Binding-site contacts:
Ligand atom OXT contacts residue ARG665 of chain 1.A at 2.9 Å (salt-bridge).
Ligand atom O contacts residue MET849 of chain 1.A at 4.2 Å.
Ligand atom O contacts residue ARG665 of chain 1.A at 2.7 Å (salt-bridge).
Ligand atom CB contacts residue MET849 of chain 1.A at 4.2 Å (hydrophobic).
Ligand atom OD1 contacts residue GLN987 of chain 1.A at 4.5 Å.
Ligand atom CB contacts residue ASN988 of chain 1.A at 3.5 Å.
Ligand atom OD2 contacts residue ARG912 of chain 1.A at 2.7 Å (salt-bridge).
Ligand atom N contacts residue GLN697 of chain 1.A at 3.0 Å (h-bond).
Ligand atom CB contacts residue GLN697 of chain 1.A at 4.5 Å.
Ligand atom O contacts residue LEU905 of chain 1.A at 3.4 Å.
Ligand atom CG contacts residue GLN987 of chain 1.A at 4.4 Å.
Ligand atom CA contacts residue GLN697 of chain 1.A at 4.0 Å.
Ligand atom OXT contacts residue MET849 of chain 1.A at 3.6 Å.
Ligand atom C contacts residue ASN988 of chain 1.A at 4.0 Å.
Ligand atom OD2 contacts residue GLN987 of chain 1.A at 3.6 Å.
Ligand atom OD2 contacts residue ASN988 of chain 1.A at 4.1 Å.
Ligand atom OD2 contacts residue MET986 of chain 1.A at 4.1 Å.
Ligand atom OD2 contacts residue LYS853 of chain 1.A at 2.6 Å (salt-bridge).
Ligand atom C contacts residue LEU905 of chain 1.A at 4.4 Å (hydrophobic).
Ligand atom CG contacts residue LYS853 of chain 1.A at 3.5 Å.
Ligand atom CB contacts residue LEU905 of chain 1.A at 4.3 Å (hydrophobic).
Ligand atom CA contacts residue LEU905 of chain 1.A at 4.2 Å (hydrophobic).
Ligand atom CG contacts residue LEU905 of chain 1.A at 4.5 Å (hydrophobic).
Ligand atom CB contacts residue LYS853 of chain 1.A at 3.6 Å.
Ligand atom CG contacts residue GLN697 of chain 1.A at 3.9 Å.
Ligand atom OD1 contacts residue LEU905 of chain 1.A at 4.2 Å.
Ligand atom CG contacts residue ASN988 of chain 1.A at 4.0 Å.
Ligand atom CG contacts residue ARG912 of chain 1.A at 3.4 Å.
Ligand atom N contacts residue ARG665 of chain 1.A at 3.2 Å (salt-bridge).
Ligand atom O contacts residue PRO669 of chain 1.A at 4.1 Å.
Ligand atom C contacts residue MET849 of chain 1.A at 4.3 Å (hydrophobic).
Ligand atom OXT contacts residue ASN988 of chain 1.A at 3.0 Å (h-bond).
Ligand atom C contacts residue ARG665 of chain 1.A at 3.5 Å.
Ligand atom CA contacts residue ASN988 of chain 1.A at 3.6 Å.
Ligand atom OD1 contacts residue GLN697 of chain 1.A at 3.4 Å (h-bond).
Ligand atom N contacts residue ASN988 of chain 1.A at 2.8 Å (h-bond).
Ligand atom OD1 contacts residue ARG912 of chain 1.A at 2.7 Å (salt-bridge).
Ligand atom CA contacts residue ARG665 of chain 1.A at 4.2 Å.

The small molecule below binds the protein below.
Small molecule (SMILES): N[C@@H](CC(=O)O)C(=O)O

Sequence of chain 1.A:
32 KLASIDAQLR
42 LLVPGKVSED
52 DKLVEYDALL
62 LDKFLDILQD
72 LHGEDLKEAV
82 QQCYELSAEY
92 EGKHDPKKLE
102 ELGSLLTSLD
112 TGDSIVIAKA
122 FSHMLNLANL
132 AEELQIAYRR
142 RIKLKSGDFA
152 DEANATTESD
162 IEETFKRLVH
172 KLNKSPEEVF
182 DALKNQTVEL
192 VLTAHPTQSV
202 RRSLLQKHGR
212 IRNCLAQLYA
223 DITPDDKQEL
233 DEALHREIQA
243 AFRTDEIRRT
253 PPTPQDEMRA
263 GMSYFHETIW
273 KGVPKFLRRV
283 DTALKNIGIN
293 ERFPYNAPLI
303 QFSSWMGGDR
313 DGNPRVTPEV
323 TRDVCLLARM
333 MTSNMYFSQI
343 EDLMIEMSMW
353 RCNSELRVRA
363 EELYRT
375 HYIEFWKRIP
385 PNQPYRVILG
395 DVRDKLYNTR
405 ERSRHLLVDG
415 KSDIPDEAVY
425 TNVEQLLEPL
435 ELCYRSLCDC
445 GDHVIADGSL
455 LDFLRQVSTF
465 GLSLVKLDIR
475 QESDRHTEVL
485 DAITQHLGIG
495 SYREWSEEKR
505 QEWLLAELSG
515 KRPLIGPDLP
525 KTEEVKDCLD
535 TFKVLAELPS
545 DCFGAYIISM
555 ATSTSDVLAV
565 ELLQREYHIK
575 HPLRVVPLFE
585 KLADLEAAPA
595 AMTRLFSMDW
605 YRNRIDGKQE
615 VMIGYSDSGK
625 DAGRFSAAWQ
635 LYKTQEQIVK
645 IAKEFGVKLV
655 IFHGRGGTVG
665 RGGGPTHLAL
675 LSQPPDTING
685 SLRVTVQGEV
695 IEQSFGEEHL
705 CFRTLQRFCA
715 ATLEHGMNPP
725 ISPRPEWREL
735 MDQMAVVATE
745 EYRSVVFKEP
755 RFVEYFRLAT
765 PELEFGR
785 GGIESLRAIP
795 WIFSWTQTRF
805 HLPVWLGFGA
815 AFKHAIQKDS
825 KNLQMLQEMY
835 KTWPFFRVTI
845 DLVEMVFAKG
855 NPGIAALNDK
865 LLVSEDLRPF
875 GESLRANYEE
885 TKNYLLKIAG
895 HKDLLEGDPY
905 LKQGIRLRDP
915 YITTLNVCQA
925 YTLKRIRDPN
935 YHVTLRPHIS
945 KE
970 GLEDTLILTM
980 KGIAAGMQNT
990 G